Binding-site contacts:
Ligand atom CL25 contacts residue HIS98 of chain 1.B at 3.7 Å.
Ligand atom CL25 contacts residue PHE273 of chain 1.B at 3.4 Å.
Ligand atom C12 contacts residue ASN254 of chain 1.B at 3.5 Å.
Ligand atom O3 contacts residue PHE306 of chain 1.B at 4.2 Å.
Ligand atom O10 contacts residue GLN303 of chain 1.B at 3.5 Å (h-bond).
Ligand atom C13 contacts residue VAL269 of chain 1.B at 4.1 Å (hydrophobic).
Ligand atom O10 contacts residue ALA266 of chain 1.B at 4.1 Å.
Ligand atom C11 contacts residue ALA266 of chain 1.B at 3.5 Å (hydrophobic).
Ligand atom O3 contacts residue GLN303 of chain 1.B at 3.4 Å (h-bond).
Ligand atom C4 contacts residue VAL269 of chain 1.B at 4.0 Å (hydrophobic).
Ligand atom N22 contacts residue MET214 of chain 1.B at 3.8 Å.
Ligand atom C21 contacts residue THR212 of chain 1.B at 4.0 Å.
Ligand atom C24 contacts residue HIS98 of chain 1.B at 4.0 Å.
Ligand atom C21 contacts residue MET214 of chain 1.B at 3.4 Å (hydrophobic).
Ligand atom C5 contacts residue THR270 of chain 1.B at 4.2 Å.
Ligand atom C21 contacts residue ASP251 of chain 1.B at 3.8 Å.
Ligand atom C23 contacts residue HIS98 of chain 1.B at 4.0 Å.
Ligand atom C11 contacts residue VAL269 of chain 1.B at 3.6 Å (hydrophobic).
Ligand atom C13 contacts residue ASN254 of chain 1.B at 4.2 Å.
Ligand atom C11 contacts residue TRP265 of chain 1.B at 3.8 Å (hydrophobic).
Ligand atom C1 contacts residue PHE306 of chain 1.B at 3.8 Å (hydrophobic).
Ligand atom C8 contacts residue PHE306 of chain 1.B at 4.1 Å (hydrophobic).
Ligand atom C5 contacts residue GLN303 of chain 1.B at 4.2 Å.
Ligand atom C14 contacts residue PHE306 of chain 1.B at 4.0 Å (hydrophobic).
Ligand atom C5 contacts residue VAL269 of chain 1.B at 3.7 Å (hydrophobic).
Ligand atom C9 contacts residue VAL269 of chain 1.B at 3.9 Å (hydrophobic).
Ligand atom CL20 contacts residue ASP251 of chain 1.B at 3.6 Å.
Ligand atom C12 contacts residue VAL269 of chain 1.B at 3.8 Å (hydrophobic).
Ligand atom CL20 contacts residue MET214 of chain 1.B at 4.0 Å.
Ligand atom C2 contacts residue VAL269 of chain 1.B at 4.0 Å (hydrophobic).
Ligand atom C7 contacts residue GLY302 of chain 1.B at 3.7 Å.
Ligand atom C15 contacts residue PHE306 of chain 1.B at 4.2 Å (hydrophobic).
Ligand atom CL20 contacts residue ILE252 of chain 1.B at 3.1 Å.
Ligand atom C19 contacts residue ASP251 of chain 1.B at 4.2 Å.
Ligand atom C11 contacts residue ASN254 of chain 1.B at 3.2 Å.
Ligand atom C1 contacts residue VAL269 of chain 1.B at 4.0 Å (hydrophobic).
Ligand atom C19 contacts residue MET214 of chain 1.B at 3.8 Å (hydrophobic).
Ligand atom C7 contacts residue MET290 of chain 1.B at 3.9 Å (hydrophobic).
Ligand atom O17 contacts residue PHE306 of chain 1.B at 3.9 Å.
Ligand atom C13 contacts residue TYR97 of chain 1.B at 4.2 Å (hydrophobic).

A protein and the small-molecule ligand that binds it are described below.
Small molecule (SMILES): COc1ccc(C(=O)Nc2c(Cl)cncc2Cl)cc1OC1CCCC1

Sequence of chain 1.B:
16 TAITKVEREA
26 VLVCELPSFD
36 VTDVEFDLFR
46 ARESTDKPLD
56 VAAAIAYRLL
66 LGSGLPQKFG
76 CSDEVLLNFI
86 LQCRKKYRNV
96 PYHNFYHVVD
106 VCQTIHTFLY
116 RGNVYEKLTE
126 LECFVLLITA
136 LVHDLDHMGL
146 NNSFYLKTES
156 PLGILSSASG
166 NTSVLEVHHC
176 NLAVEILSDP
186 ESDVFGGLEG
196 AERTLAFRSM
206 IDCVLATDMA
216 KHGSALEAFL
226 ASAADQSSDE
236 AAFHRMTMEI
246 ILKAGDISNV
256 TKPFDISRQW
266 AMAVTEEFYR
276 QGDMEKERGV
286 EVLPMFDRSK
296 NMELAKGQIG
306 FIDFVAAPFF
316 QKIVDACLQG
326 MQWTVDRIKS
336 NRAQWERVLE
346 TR